Sequence of chain 1.A:
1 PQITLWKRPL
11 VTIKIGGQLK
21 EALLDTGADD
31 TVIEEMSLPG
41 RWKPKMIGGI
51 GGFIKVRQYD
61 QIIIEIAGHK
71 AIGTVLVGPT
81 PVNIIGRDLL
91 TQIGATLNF

Sequence of chain 1.B:
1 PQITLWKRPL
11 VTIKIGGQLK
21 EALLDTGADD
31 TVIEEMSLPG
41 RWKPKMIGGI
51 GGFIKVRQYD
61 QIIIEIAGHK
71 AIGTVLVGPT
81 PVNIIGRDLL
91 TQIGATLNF

Binding-site contacts:
Ligand atom C24 contacts residue GLY48 of chain 1.A at 3.3 Å.
Ligand atom C32 contacts residue GLY27 of chain 1.A at 3.7 Å.
Ligand atom O28 contacts residue ALA28 of chain 1.A at 3.6 Å.
Ligand atom C31 contacts residue GLY48 of chain 1.A at 3.4 Å.
Ligand atom C36 contacts residue ILE50 of chain 1.A at 3.5 Å (hydrophobic).
Ligand atom C13 contacts residue GLY27 of chain 1.B at 3.1 Å.
Ligand atom C33 contacts residue GLY27 of chain 1.A at 3.6 Å.
Ligand atom O10 contacts residue GLY49 of chain 1.B at 3.5 Å.
Ligand atom O18 contacts residue ASP25 of chain 1.A at 2.5 Å (salt-bridge).
Ligand atom O39 contacts residue ASP30 of chain 1.B at 3.3 Å (salt-bridge).
Ligand atom C33 contacts residue VAL82 of chain 1.B at 3.5 Å (hydrophobic).
Ligand atom O9 contacts residue ILE84 of chain 1.B at 3.5 Å.
Ligand atom C17 contacts residue ASP25 of chain 1.B at 3.2 Å.
Ligand atom C32 contacts residue ASP25 of chain 1.B at 3.4 Å.
Ligand atom C7 contacts residue VAL32 of chain 1.B at 3.6 Å (hydrophobic).
Ligand atom C4 contacts residue GLY48 of chain 1.B at 3.4 Å.
Ligand atom O9 contacts residue ILE50 of chain 1.A at 3.7 Å.
Ligand atom C17 contacts residue ASP25 of chain 1.A at 3.4 Å.
Ligand atom C36 contacts residue GLY49 of chain 1.A at 3.5 Å.
Ligand atom C7 contacts residue ALA28 of chain 1.B at 3.7 Å (hydrophobic).
Ligand atom O10 contacts residue ILE50 of chain 1.A at 3.2 Å.
Ligand atom N15 contacts residue LEU23 of chain 1.A at 3.5 Å.
Ligand atom C35 contacts residue GLY48 of chain 1.A at 3.6 Å.
Ligand atom C6 contacts residue ALA28 of chain 1.B at 3.6 Å (hydrophobic).
Ligand atom C29 contacts residue ASP29 of chain 1.A at 3.5 Å.
Ligand atom C35 contacts residue VAL82 of chain 1.B at 3.6 Å (hydrophobic).
Ligand atom O18 contacts residue GLY27 of chain 1.A at 3.5 Å.
Ligand atom C12 contacts residue GLY27 of chain 1.B at 3.3 Å.
Ligand atom C16 contacts residue ASP25 of chain 1.B at 3.2 Å.
Ligand atom C7 contacts residue ASP30 of chain 1.B at 3.6 Å.
Ligand atom O23 contacts residue ALA28 of chain 1.A at 3.6 Å.
Ligand atom N15 contacts residue GLY27 of chain 1.B at 3.0 Å (h-bond).
Ligand atom C36 contacts residue PRO81 of chain 1.B at 3.8 Å (hydrophobic).
Ligand atom C34 contacts residue VAL82 of chain 1.B at 3.5 Å (hydrophobic).
Ligand atom O18 contacts residue ASP25 of chain 1.B at 2.5 Å (salt-bridge).
Ligand atom C13 contacts residue ASP25 of chain 1.A at 3.6 Å.
Ligand atom C30 contacts residue GLY48 of chain 1.A at 3.2 Å.
Ligand atom N20 contacts residue GLY27 of chain 1.A at 3.2 Å (h-bond).
Ligand atom O28 contacts residue ASP29 of chain 1.A at 2.8 Å (salt-bridge).
Ligand atom C40 contacts residue ASP30 of chain 1.B at 3.6 Å.

The protein below binds the small molecule below.
Small molecule (SMILES): COc1ccc(S(=O)(=O)N(C[C@H]2CCC(=O)N2)C[C@@H](O)[C@H](Cc2ccccc2)NC(=O)O[C@@H]2C[C@@H]3CCO[C@@H]3C2)cc1